Sequence of chain 1.L:
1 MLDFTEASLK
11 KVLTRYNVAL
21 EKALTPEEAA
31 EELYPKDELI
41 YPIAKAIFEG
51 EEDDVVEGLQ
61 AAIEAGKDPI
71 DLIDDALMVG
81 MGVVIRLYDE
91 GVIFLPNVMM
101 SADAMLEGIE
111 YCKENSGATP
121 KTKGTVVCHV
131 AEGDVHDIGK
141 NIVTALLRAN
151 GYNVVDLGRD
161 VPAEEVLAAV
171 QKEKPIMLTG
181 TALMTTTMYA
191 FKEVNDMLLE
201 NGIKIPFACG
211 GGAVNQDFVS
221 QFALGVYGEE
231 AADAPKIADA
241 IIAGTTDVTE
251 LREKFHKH

A protein and the small-molecule ligand that binds it are described below.
Small molecule (SMILES): CC1=C2N3C(=CC4N5C(=C(C)C6N7[C@H]([C@H](CC(N)=O)[C@@]6(C)CCC(=O)NC[C@@H](C)O[P](=O)(O)O[C@H]6[C@@H](O)[C@@H](n8cnc9cc(O)ccc98)O[C@@H]6CO)[C@]6(C)N(C1[C@@H](CCC(N)=O)[C@]6(C)CC(N)=O)[Co]357)[C@@H](CCC(N)=O)C4(C)C)[C@@H](CCC(N)=O)[C@]2(C)CC(N)=O

Binding-site contacts:
Ligand atom C50 contacts residue ASP137 of chain 1.L at 3.4 Å.
Ligand atom CO contacts residue HIS136 of chain 1.L at 2.6 Å.
Ligand atom O5 contacts residue GLY211 of chain 1.L at 3.4 Å.
Ligand atom N23 contacts residue HIS136 of chain 1.L at 3.0 Å (h-bond).
Ligand atom N3B contacts residue THR181 of chain 1.L at 2.6 Å (h-bond).
Ligand atom O51 contacts residue HIS136 of chain 1.L at 3.2 Å.
Ligand atom C2R contacts residue GLU229 of chain 1.L at 3.2 Å.
Ligand atom O5B contacts residue ALA208 of chain 1.L at 2.7 Å (h-bond).
Ligand atom N52 contacts residue ASP137 of chain 1.L at 3.2 Å.
Ligand atom O44 contacts residue VAL135 of chain 1.L at 2.5 Å (h-bond).
Ligand atom C54 contacts residue PHE228 of chain 1.K at 3.2 Å (hydrophobic).
Ligand atom O4 contacts residue LEU183 of chain 1.L at 3.4 Å.
Ligand atom O51 contacts residue ASP137 of chain 1.L at 2.8 Å (salt-bridge).
Ligand atom C14 contacts residue HIS136 of chain 1.L at 3.4 Å.
Ligand atom O7R contacts residue GLY211 of chain 1.L at 3.0 Å (h-bond).
Ligand atom O4 contacts residue GLY139 of chain 1.L at 3.4 Å.
Ligand atom C32 contacts residue THR185 of chain 1.L at 3.4 Å.
Ligand atom N45 contacts residue GLY133 of chain 1.L at 3.3 Å (h-bond).
Ligand atom O5 contacts residue GLY212 of chain 1.L at 2.7 Å (h-bond).
Ligand atom N33 contacts residue PHE321 of chain 1.I at 3.4 Å.
Ligand atom N22 contacts residue HIS136 of chain 1.L at 3.2 Å (h-bond).
Ligand atom O63 contacts residue PHE321 of chain 1.I at 3.2 Å (h-bond).
Ligand atom O44 contacts residue ASP134 of chain 1.L at 3.4 Å.
Ligand atom O44 contacts residue GLY133 of chain 1.L at 3.3 Å (h-bond).
Ligand atom C53 contacts residue THR225 of chain 1.K at 3.3 Å.
Ligand atom O8R contacts residue ALA231 of chain 1.L at 3.0 Å (h-bond).
Ligand atom O5B contacts residue THR179 of chain 1.L at 3.4 Å.
Ligand atom O51 contacts residue ILE138 of chain 1.L at 3.1 Å (h-bond).
Ligand atom O34 contacts residue THR185 of chain 1.L at 2.8 Å (h-bond).
Ligand atom N21 contacts residue HIS136 of chain 1.L at 3.2 Å (h-bond).
Ligand atom C30 contacts residue MET184 of chain 1.L at 3.4 Å (hydrophobic).
Ligand atom O6R contacts residue ALA231 of chain 1.L at 3.1 Å.
Ligand atom N24 contacts residue HIS136 of chain 1.L at 3.3 Å (h-bond).
Ligand atom C30 contacts residue LEU183 of chain 1.L at 3.4 Å (hydrophobic).
Ligand atom C9B contacts residue THR181 of chain 1.L at 3.4 Å.
Ligand atom C7B contacts residue GLY228 of chain 1.L at 3.4 Å.
Ligand atom C20 contacts residue HIS136 of chain 1.L at 3.3 Å.
Ligand atom O63 contacts residue ALA294 of chain 1.K at 3.4 Å (h-bond).
Ligand atom N33 contacts residue THR185 of chain 1.L at 3.1 Å (h-bond).
Ligand atom C20 contacts residue LEU183 of chain 1.L at 3.2 Å (hydrophobic).

Sequence of chain 1.I:
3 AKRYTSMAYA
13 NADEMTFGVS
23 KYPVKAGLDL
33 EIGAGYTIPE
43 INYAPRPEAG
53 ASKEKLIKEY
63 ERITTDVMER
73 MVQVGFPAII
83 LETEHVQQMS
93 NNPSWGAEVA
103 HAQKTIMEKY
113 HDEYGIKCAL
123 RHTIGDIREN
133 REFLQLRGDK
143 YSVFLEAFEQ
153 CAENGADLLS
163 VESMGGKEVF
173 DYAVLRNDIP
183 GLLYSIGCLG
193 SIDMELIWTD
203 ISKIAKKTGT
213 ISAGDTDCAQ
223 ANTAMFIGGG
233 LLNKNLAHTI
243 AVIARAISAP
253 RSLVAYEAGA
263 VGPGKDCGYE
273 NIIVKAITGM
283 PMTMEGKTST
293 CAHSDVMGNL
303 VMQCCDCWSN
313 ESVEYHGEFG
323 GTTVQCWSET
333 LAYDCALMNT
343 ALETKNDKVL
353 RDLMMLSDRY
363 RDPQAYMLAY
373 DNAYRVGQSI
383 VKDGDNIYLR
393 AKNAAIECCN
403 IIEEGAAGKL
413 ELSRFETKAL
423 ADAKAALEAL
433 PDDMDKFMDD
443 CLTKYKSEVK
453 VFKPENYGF

Sequence of chain 1.K:
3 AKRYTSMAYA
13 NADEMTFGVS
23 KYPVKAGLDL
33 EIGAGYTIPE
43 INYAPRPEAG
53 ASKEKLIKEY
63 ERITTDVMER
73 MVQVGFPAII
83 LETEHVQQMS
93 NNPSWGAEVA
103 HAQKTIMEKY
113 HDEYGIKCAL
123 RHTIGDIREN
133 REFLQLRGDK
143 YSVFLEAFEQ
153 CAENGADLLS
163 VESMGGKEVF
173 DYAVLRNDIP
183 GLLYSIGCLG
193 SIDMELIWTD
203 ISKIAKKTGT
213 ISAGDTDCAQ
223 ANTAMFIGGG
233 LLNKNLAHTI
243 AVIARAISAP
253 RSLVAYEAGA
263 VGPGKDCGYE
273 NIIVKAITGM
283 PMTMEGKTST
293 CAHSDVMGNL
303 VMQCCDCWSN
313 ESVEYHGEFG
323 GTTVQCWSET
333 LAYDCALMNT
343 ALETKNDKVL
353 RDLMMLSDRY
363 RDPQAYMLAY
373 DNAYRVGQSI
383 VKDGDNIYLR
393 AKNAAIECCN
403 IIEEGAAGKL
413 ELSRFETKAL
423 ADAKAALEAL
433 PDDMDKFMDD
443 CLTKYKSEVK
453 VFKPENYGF